Sequence of chain 3.A:
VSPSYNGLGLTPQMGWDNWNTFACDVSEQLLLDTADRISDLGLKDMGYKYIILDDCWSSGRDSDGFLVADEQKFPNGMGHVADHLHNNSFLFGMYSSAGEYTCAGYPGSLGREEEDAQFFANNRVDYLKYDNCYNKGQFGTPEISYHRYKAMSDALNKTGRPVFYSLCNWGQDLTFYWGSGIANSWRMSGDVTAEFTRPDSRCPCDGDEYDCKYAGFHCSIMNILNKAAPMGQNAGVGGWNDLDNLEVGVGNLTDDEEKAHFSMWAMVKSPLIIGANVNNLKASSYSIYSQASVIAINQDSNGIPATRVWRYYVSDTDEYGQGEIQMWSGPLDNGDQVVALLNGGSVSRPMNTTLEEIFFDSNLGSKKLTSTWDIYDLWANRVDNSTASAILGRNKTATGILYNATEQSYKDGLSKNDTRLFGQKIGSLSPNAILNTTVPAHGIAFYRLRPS

The protein below binds the small molecule below.
Small molecule (SMILES): CC(=O)N[C@@H]1[C@@H](O)[C@H](O)[C@@H](CO)O[C@H]1O

Binding-site contacts:
Ligand atom N2 contacts residue ASN403 of chain 3.A at 3.0 Å (h-bond).
Ligand atom O5 contacts residue ASN403 of chain 3.A at 2.4 Å (h-bond).
Ligand atom O7 contacts residue ASN403 of chain 3.A at 4.1 Å.
Ligand atom O6 contacts residue LYS300 of chain 3.A at 4.4 Å.
Ligand atom O6 contacts residue SER302 of chain 3.A at 3.1 Å (h-bond).
Ligand atom C7 contacts residue ASN403 of chain 3.A at 3.8 Å.
Ligand atom C6 contacts residue SER302 of chain 3.A at 3.6 Å.
Ligand atom C5 contacts residue ASN403 of chain 3.A at 3.7 Å.
Ligand atom C3 contacts residue ASN403 of chain 3.A at 3.8 Å.
Ligand atom C4 contacts residue ASN403 of chain 3.A at 4.2 Å.
Ligand atom C5 contacts residue SER302 of chain 3.A at 3.6 Å.
Ligand atom C5 contacts residue ASP273 of chain 3.A at 4.3 Å.
Ligand atom C1 contacts residue ASN403 of chain 3.A at 1.5 Å.
Ligand atom O5 contacts residue SER302 of chain 3.A at 3.6 Å.
Ligand atom C2 contacts residue ASN403 of chain 3.A at 2.5 Å.
Ligand atom C3 contacts residue ASP273 of chain 3.A at 4.2 Å.
Ligand atom C1 contacts residue SER302 of chain 3.A at 4.1 Å.
Ligand atom O4 contacts residue ASP273 of chain 3.A at 3.5 Å.
Ligand atom C4 contacts residue ASP273 of chain 3.A at 4.3 Å.